The protein below binds the small molecule below.
Small molecule (SMILES): CC[C@H](N)C(=O)N[C@@H]1C(=O)N2[C@@H](CC[C@@H]1CCN)CC[C@H]2C(=O)NC(c1ccccc1)c1ccccc1

Binding-site contacts:
Ligand atom CAW contacts residue LEU111 of chain 1.C at 3.9 Å (hydrophobic).
Ligand atom CAK contacts residue LEU64 of chain 1.A at 3.4 Å (hydrophobic).
Ligand atom CAA contacts residue GLU76 of chain 1.A at 3.8 Å.
Ligand atom O contacts residue GLU76 of chain 1.A at 3.1 Å (salt-bridge).
Ligand atom CBA contacts residue GLY63 of chain 1.A at 3.7 Å.
Ligand atom CAK contacts residue VAL55 of chain 1.A at 3.7 Å (hydrophobic).
Ligand atom O contacts residue TRP80 of chain 1.A at 3.5 Å (h-bond).
Ligand atom C contacts residue ARG65 of chain 1.A at 3.7 Å.
Ligand atom CAL contacts residue LYS56 of chain 1.A at 3.5 Å.
Ligand atom CBH contacts residue ARG65 of chain 1.A at 3.6 Å.
Ligand atom OAF contacts residue ARG65 of chain 1.A at 3.2 Å (salt-bridge).
Ligand atom CBH contacts residue GLY63 of chain 1.A at 3.9 Å.
Ligand atom CBD contacts residue ARG65 of chain 1.A at 3.7 Å.
Ligand atom CA contacts residue CYS66 of chain 1.A at 3.5 Å (hydrophobic).
Ligand atom CAO contacts residue GLY63 of chain 1.A at 3.3 Å.
Ligand atom CBG contacts residue TRP80 of chain 1.A at 3.7 Å (hydrophobic).
Ligand atom CAQ contacts residue CYS66 of chain 1.A at 3.7 Å (hydrophobic).
Ligand atom CBJ contacts residue GLY63 of chain 1.A at 3.5 Å.
Ligand atom CA contacts residue ASP71 of chain 1.A at 3.8 Å.
Ligand atom NAY contacts residue ARG65 of chain 1.A at 3.2 Å (salt-bridge).
Ligand atom CAA contacts residue ARG65 of chain 1.A at 3.5 Å.
Ligand atom CB contacts residue ASP71 of chain 1.A at 3.3 Å.
Ligand atom CAK contacts residue GLY63 of chain 1.A at 3.5 Å.
Ligand atom CA contacts residue ARG65 of chain 1.A at 3.3 Å.
Ligand atom CBD contacts residue GLY63 of chain 1.A at 3.7 Å.
Ligand atom CAA contacts residue TRP67 of chain 1.A at 3.7 Å (hydrophobic).
Ligand atom NAX contacts residue GLY63 of chain 1.A at 2.9 Å (h-bond).
Ligand atom N contacts residue ASP71 of chain 1.A at 3.2 Å (salt-bridge).
Ligand atom CAO contacts residue ARG65 of chain 1.A at 3.8 Å.
Ligand atom CAH contacts residue VAL55 of chain 1.A at 3.9 Å (hydrophobic).
Ligand atom N contacts residue GLU68 of chain 1.A at 3.6 Å.
Ligand atom OAF contacts residue LEU64 of chain 1.A at 3.7 Å.
Ligand atom CAV contacts residue LEU111 of chain 1.C at 3.9 Å (hydrophobic).
Ligand atom CAK contacts residue ASP54 of chain 1.A at 3.9 Å.
Ligand atom CB contacts residue ARG65 of chain 1.A at 3.9 Å.
Ligand atom CAH contacts residue GLY63 of chain 1.A at 3.8 Å.
Ligand atom CAV contacts residue TRP80 of chain 1.A at 3.8 Å (hydrophobic).
Ligand atom CAO contacts residue LEU64 of chain 1.A at 3.4 Å (hydrophobic).
Ligand atom CB contacts residue GLU76 of chain 1.A at 3.7 Å.
Ligand atom N contacts residue CYS66 of chain 1.A at 3.2 Å (h-bond).

Sequence of chain 1.B:
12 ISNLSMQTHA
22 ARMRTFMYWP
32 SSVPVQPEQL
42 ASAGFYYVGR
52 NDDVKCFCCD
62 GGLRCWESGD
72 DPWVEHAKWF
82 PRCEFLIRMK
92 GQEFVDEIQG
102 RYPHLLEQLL

Sequence of chain 1.C:
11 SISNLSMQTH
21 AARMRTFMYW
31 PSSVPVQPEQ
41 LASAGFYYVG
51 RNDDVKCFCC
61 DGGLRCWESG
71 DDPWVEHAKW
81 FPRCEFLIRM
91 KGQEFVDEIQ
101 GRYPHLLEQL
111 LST

Sequence of chain 1.A:
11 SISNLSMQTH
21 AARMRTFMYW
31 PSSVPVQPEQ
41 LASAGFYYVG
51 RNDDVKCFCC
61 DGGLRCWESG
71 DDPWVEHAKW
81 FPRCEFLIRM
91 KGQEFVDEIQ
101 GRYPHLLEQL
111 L